This protein binds this small molecule.
Small molecule (SMILES): Nc1nnc(-c2ccc(O)cc2)s1

Binding-site contacts:
Ligand atom C8 contacts residue TYR139 of chain 2.A at 3.8 Å (hydrophobic).
Ligand atom N2 contacts residue LYS242 of chain 2.A at 3.7 Å.
Ligand atom N3 contacts residue LYS242 of chain 2.A at 3.4 Å.
Ligand atom N3 contacts residue TYR139 of chain 2.A at 4.4 Å.
Ligand atom N2 contacts residue ASN226 of chain 2.A at 3.2 Å (h-bond).
Ligand atom N2 contacts residue LYS228 of chain 2.A at 4.3 Å.
Ligand atom N1 contacts residue THR240 of chain 2.A at 3.1 Å (h-bond).
Ligand atom N3 contacts residue ASN226 of chain 2.A at 3.6 Å.
Ligand atom N2 contacts residue ASP241 of chain 2.A at 3.7 Å.
Ligand atom N1 contacts residue TYR139 of chain 2.A at 3.6 Å.
Ligand atom C6 contacts residue ASP241 of chain 2.A at 4.1 Å.
Ligand atom S1 contacts residue TYR139 of chain 2.A at 3.5 Å.
Ligand atom O1 contacts residue GLN244 of chain 2.A at 4.4 Å.
Ligand atom S1 contacts residue LYS242 of chain 2.A at 3.8 Å.
Ligand atom C4 contacts residue LYS228 of chain 2.A at 3.7 Å.
Ligand atom C7 contacts residue TYR139 of chain 2.A at 3.5 Å (hydrophobic).
Ligand atom N1 contacts residue ASP241 of chain 2.A at 3.6 Å.
Ligand atom C1 contacts residue TYR139 of chain 2.A at 3.8 Å (hydrophobic).
Ligand atom C7 contacts residue ASP241 of chain 2.A at 3.6 Å.
Ligand atom N1 contacts residue ALA227 of chain 2.A at 4.0 Å.
Ligand atom S1 contacts residue ASP241 of chain 2.A at 4.2 Å.
Ligand atom N1 contacts residue LYS242 of chain 2.A at 4.1 Å.
Ligand atom C8 contacts residue ASP241 of chain 2.A at 4.0 Å.
Ligand atom C3 contacts residue GLN244 of chain 2.A at 4.2 Å.
Ligand atom C8 contacts residue LYS242 of chain 2.A at 3.5 Å.
Ligand atom N1 contacts residue ASN226 of chain 2.A at 4.3 Å.
Ligand atom C5 contacts residue THR240 of chain 2.A at 3.7 Å.
Ligand atom C6 contacts residue THR240 of chain 2.A at 4.3 Å.
Ligand atom N2 contacts residue THR240 of chain 2.A at 3.7 Å.
Ligand atom C6 contacts residue TYR139 of chain 2.A at 3.9 Å (hydrophobic).
Ligand atom C2 contacts residue GLN244 of chain 2.A at 4.0 Å.
Ligand atom C5 contacts residue LYS228 of chain 2.A at 3.6 Å.
Ligand atom C4 contacts residue THR240 of chain 2.A at 3.8 Å.
Ligand atom C8 contacts residue ASN226 of chain 2.A at 3.8 Å.
Ligand atom N2 contacts residue TYR139 of chain 2.A at 3.6 Å.
Ligand atom C7 contacts residue LYS242 of chain 2.A at 4.4 Å.
Ligand atom N1 contacts residue LYS228 of chain 2.A at 3.8 Å.
Ligand atom C2 contacts residue TYR139 of chain 2.A at 4.1 Å (hydrophobic).
Ligand atom C7 contacts residue THR240 of chain 2.A at 4.0 Å.
Ligand atom N2 contacts residue ALA227 of chain 2.A at 3.7 Å.

Sequence of chain 2.A:
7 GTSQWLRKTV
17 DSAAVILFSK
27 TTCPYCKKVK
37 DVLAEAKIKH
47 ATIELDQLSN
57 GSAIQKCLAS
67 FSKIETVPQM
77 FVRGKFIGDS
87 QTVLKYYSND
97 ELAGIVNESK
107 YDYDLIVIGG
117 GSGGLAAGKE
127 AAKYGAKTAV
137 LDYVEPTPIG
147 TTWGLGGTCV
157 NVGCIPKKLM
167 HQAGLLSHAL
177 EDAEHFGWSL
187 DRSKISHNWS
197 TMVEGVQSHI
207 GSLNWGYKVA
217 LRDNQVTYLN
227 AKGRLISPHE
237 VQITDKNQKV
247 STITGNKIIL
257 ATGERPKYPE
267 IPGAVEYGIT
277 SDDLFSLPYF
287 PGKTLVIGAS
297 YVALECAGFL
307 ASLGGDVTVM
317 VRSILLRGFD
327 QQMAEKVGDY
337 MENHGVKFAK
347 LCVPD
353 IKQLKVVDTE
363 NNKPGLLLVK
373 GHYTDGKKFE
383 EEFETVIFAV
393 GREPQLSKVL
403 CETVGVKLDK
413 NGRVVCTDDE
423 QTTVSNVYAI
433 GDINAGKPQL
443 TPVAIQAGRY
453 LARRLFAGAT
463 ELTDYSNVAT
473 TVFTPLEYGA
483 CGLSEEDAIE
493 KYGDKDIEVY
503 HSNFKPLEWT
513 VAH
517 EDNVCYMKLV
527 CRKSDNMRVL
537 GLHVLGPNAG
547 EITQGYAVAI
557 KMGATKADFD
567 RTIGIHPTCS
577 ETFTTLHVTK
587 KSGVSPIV